Sequence of chain 1.D:
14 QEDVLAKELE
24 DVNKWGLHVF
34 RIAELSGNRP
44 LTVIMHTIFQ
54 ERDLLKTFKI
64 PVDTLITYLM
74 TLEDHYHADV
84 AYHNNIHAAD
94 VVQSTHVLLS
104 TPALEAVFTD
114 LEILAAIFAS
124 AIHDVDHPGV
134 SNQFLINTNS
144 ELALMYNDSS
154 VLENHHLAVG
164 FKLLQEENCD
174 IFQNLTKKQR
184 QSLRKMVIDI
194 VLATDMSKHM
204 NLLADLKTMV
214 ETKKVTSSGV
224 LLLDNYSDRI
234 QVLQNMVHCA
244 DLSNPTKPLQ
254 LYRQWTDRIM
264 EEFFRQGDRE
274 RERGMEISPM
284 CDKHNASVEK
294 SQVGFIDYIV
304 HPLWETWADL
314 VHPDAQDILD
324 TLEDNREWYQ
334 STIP

Binding-site contacts:
Ligand atom C31 contacts residue LEU245 of chain 1.D at 3.5 Å (hydrophobic).
Ligand atom C1 contacts residue PHE298 of chain 1.D at 3.5 Å (hydrophobic).
Ligand atom C8 contacts residue PHE298 of chain 1.D at 3.6 Å (hydrophobic).
Ligand atom C30 contacts residue ASP244 of chain 1.D at 3.9 Å.
Ligand atom C2 contacts residue PHE298 of chain 1.D at 3.5 Å (hydrophobic).
Ligand atom C contacts residue THR259 of chain 1.D at 3.7 Å.
Ligand atom C24 contacts residue EDO1 of chain 1.QA at 3.7 Å.
Ligand atom C29 contacts residue MET199 of chain 1.D at 3.8 Å (hydrophobic).
Ligand atom C8 contacts residue SER294 of chain 1.D at 3.8 Å.
Ligand atom O1 contacts residue GLN295 of chain 1.D at 2.9 Å (h-bond).
Ligand atom O contacts residue GLN295 of chain 1.D at 3.2 Å (h-bond).
Ligand atom C6 contacts residue SER294 of chain 1.D at 3.5 Å.
Ligand atom C6 contacts residue MET283 of chain 1.D at 3.5 Å (hydrophobic).
Ligand atom C4 contacts residue GLN295 of chain 1.D at 3.7 Å.
Ligand atom C1 contacts residue ILE262 of chain 1.D at 3.7 Å (hydrophobic).
Ligand atom N contacts residue TYR301 of chain 1.D at 3.7 Å.
Ligand atom C17 contacts residue ASN247 of chain 1.D at 3.6 Å.
Ligand atom C6 contacts residue PHE298 of chain 1.D at 3.7 Å (hydrophobic).
Ligand atom O1 contacts residue PHE298 of chain 1.D at 3.6 Å.
Ligand atom C26 contacts residue MET199 of chain 1.D at 3.6 Å (hydrophobic).
Ligand atom C17 contacts residue TYR85 of chain 1.D at 3.9 Å (hydrophobic).
Ligand atom C30 contacts residue MET199 of chain 1.D at 3.5 Å (hydrophobic).
Ligand atom C17 contacts residue PHE298 of chain 1.D at 3.8 Å (hydrophobic).
Ligand atom C22 contacts residue MET283 of chain 1.D at 3.6 Å (hydrophobic).
Ligand atom N1 contacts residue TYR301 of chain 1.D at 3.5 Å.
Ligand atom C contacts residue ASN247 of chain 1.D at 3.6 Å.
Ligand atom N2 contacts residue TYR301 of chain 1.D at 3.3 Å.
Ligand atom O3 contacts residue MET199 of chain 1.D at 3.2 Å.
Ligand atom N3 contacts residue TYR301 of chain 1.D at 3.3 Å.
Ligand atom C13 contacts residue TYR301 of chain 1.D at 3.6 Å (hydrophobic).
Ligand atom O contacts residue ILE262 of chain 1.D at 3.5 Å.
Ligand atom C15 contacts residue PHE298 of chain 1.D at 3.7 Å (hydrophobic).
Ligand atom C14 contacts residue PHE298 of chain 1.D at 3.7 Å (hydrophobic).
Ligand atom O2 contacts residue PHE298 of chain 1.D at 3.5 Å.
Ligand atom C7 contacts residue PHE298 of chain 1.D at 3.7 Å (hydrophobic).
Ligand atom C8 contacts residue GLY297 of chain 1.D at 3.7 Å.
Ligand atom C5 contacts residue PHE298 of chain 1.D at 3.7 Å (hydrophobic).
Ligand atom C3 contacts residue GLN295 of chain 1.D at 3.3 Å.
Ligand atom C28 contacts residue HIS86 of chain 1.D at 3.8 Å.
Ligand atom C9 contacts residue GLY297 of chain 1.D at 3.8 Å.

This protein binds this small molecule.
Small molecule (SMILES): COc1ccc(C2=NN(C3CCCCCC3)C(=O)[C@@H]3CC=CC[C@H]23)cc1OCCCCOc1ccc(-c2nnn[nH]2)cc1